The protein below binds the small molecule below.
Small molecule (SMILES): CC(=O)N[C@@H]1[C@@H](O)[C@H](O)[C@@H](CO)O[C@H]1O

Binding-site contacts:
Ligand atom C2 contacts residue ASN234 of chain 1.A at 3.4 Å.
Ligand atom C8 contacts residue GLU270 of chain 1.A at 2.5 Å.
Ligand atom C7 contacts residue ASN234 of chain 1.A at 4.4 Å.
Ligand atom O7 contacts residue GLU270 of chain 1.A at 3.7 Å.
Ligand atom C1 contacts residue ASN234 of chain 1.A at 2.3 Å.
Ligand atom N2 contacts residue GLU270 of chain 1.A at 3.8 Å.
Ligand atom O7 contacts residue VAL268 of chain 1.A at 4.3 Å.
Ligand atom C5 contacts residue ASN234 of chain 1.A at 4.4 Å.
Ligand atom O5 contacts residue ASN234 of chain 1.A at 3.3 Å (h-bond).
Ligand atom C7 contacts residue GLU270 of chain 1.A at 3.1 Å.
Ligand atom C2 contacts residue GLU270 of chain 1.A at 3.9 Å.
Ligand atom N2 contacts residue ASN234 of chain 1.A at 3.5 Å (h-bond).

Sequence of chain 1.A:
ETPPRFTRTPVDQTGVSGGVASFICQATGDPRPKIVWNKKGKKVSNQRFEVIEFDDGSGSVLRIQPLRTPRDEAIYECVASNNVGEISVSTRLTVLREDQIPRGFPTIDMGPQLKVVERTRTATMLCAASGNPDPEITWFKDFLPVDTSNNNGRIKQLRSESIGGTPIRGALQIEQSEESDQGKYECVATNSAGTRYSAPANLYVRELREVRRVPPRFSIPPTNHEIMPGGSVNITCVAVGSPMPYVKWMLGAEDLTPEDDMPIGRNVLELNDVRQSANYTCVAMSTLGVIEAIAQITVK